This protein binds this small molecule.
Small molecule (SMILES): CC(=O)N[C@@H]1[C@@H](O)[C@H](O)[C@@H](CO)O[C@H]1O

Sequence of chain 3.A:
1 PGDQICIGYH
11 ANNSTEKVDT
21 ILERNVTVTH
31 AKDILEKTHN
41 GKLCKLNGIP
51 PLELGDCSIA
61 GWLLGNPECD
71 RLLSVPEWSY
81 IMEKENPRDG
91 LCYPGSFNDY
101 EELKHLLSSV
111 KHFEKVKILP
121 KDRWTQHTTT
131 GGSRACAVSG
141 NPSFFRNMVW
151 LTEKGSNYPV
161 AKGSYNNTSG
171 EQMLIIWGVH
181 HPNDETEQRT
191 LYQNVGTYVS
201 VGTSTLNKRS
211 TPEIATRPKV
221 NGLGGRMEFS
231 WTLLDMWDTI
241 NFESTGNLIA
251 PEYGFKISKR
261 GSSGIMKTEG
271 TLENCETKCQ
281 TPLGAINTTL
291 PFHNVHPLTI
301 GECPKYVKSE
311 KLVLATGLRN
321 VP

Binding-site contacts:
Ligand atom C6 contacts residue LYS17 of chain 3.A at 3.8 Å.
Ligand atom C1 contacts residue ASN25 of chain 3.A at 1.4 Å.
Ligand atom C1 contacts residue LYS17 of chain 3.A at 3.5 Å.
Ligand atom C3 contacts residue ASN25 of chain 3.A at 3.7 Å.
Ligand atom C4 contacts residue ASN25 of chain 3.A at 4.2 Å.
Ligand atom O6 contacts residue LYS17 of chain 3.A at 3.3 Å (salt-bridge).
Ligand atom O7 contacts residue ASN25 of chain 3.A at 4.1 Å.
Ligand atom O3 contacts residue ASN25 of chain 3.A at 4.5 Å.
Ligand atom C5 contacts residue LYS17 of chain 3.A at 3.6 Å.
Ligand atom O5 contacts residue LYS17 of chain 3.A at 3.2 Å (salt-bridge).
Ligand atom O5 contacts residue ASN25 of chain 3.A at 2.4 Å (h-bond).
Ligand atom C2 contacts residue ASN25 of chain 3.A at 2.3 Å.
Ligand atom C7 contacts residue ASN25 of chain 3.A at 4.0 Å.
Ligand atom N2 contacts residue ASN25 of chain 3.A at 3.0 Å (h-bond).
Ligand atom C5 contacts residue ASN25 of chain 3.A at 3.6 Å.